Binding-site contacts:
Ligand atom FBK contacts residue VAL161 of chain 1.A at 3.6 Å.
Ligand atom OAI contacts residue SER162 of chain 1.A at 3.5 Å.
Ligand atom NAQ contacts residue ALA50 of chain 1.A at 3.6 Å.
Ligand atom OBI contacts residue ILE25 of chain 1.A at 3.6 Å (h-bond).
Ligand atom FBM contacts residue HIS143 of chain 1.A at 3.7 Å.
Ligand atom NAU contacts residue PHE164 of chain 1.A at 3.7 Å.
Ligand atom CAB contacts residue THR98 of chain 1.A at 3.6 Å.
Ligand atom CAR contacts residue ALA50 of chain 1.A at 3.5 Å (hydrophobic).
Ligand atom CAF contacts residue MET73 of chain 1.A at 3.7 Å (hydrophobic).
Ligand atom NAH contacts residue MET73 of chain 1.A at 3.4 Å (h-bond).
Ligand atom OAI contacts residue ASP163 of chain 1.A at 2.9 Å (salt-bridge).
Ligand atom CBG contacts residue ILE25 of chain 1.A at 3.2 Å (hydrophobic).
Ligand atom CAY contacts residue TYR100 of chain 1.A at 3.7 Å (hydrophobic).
Ligand atom NAZ contacts residue TYR100 of chain 1.A at 3.4 Å.
Ligand atom NAS contacts residue ALA50 of chain 1.A at 3.3 Å.
Ligand atom CAR contacts residue PHE164 of chain 1.A at 3.6 Å (hydrophobic).
Ligand atom CAY contacts residue LEU152 of chain 1.A at 3.5 Å (hydrophobic).
Ligand atom NAQ contacts residue THR98 of chain 1.A at 3.0 Å (h-bond).
Ligand atom CAV contacts residue PHE164 of chain 1.A at 3.4 Å (hydrophobic).
Ligand atom CAG contacts residue MET73 of chain 1.A at 3.6 Å (hydrophobic).
Ligand atom CAG contacts residue ASP163 of chain 1.A at 3.2 Å.
Ligand atom CAJ contacts residue GLU69 of chain 1.A at 3.6 Å.
Ligand atom CAM contacts residue TYR141 of chain 1.A at 3.5 Å (hydrophobic).
Ligand atom NAH contacts residue ASP163 of chain 1.A at 3.4 Å (salt-bridge).
Ligand atom CAK contacts residue ASP163 of chain 1.A at 3.5 Å.
Ligand atom NAZ contacts residue MET101 of chain 1.A at 2.9 Å (h-bond).
Ligand atom CAN contacts residue TYR141 of chain 1.A at 3.3 Å (hydrophobic).
Ligand atom CAC contacts residue THR98 of chain 1.A at 3.5 Å.
Ligand atom CBA contacts residue MET101 of chain 1.A at 3.4 Å (hydrophobic).
Ligand atom CAE contacts residue MET73 of chain 1.A at 3.6 Å (hydrophobic).
Ligand atom FBL contacts residue PHE76 of chain 1.A at 3.6 Å.
Ligand atom NBC contacts residue PHE164 of chain 1.A at 3.5 Å.
Ligand atom NAH contacts residue GLU69 of chain 1.A at 2.9 Å (salt-bridge).
Ligand atom CAF contacts residue GLU69 of chain 1.A at 3.2 Å.
Ligand atom CBA contacts residue TYR100 of chain 1.A at 3.5 Å (hydrophobic).
Ligand atom FBM contacts residue SER162 of chain 1.A at 3.2 Å.
Ligand atom NAW contacts residue PHE164 of chain 1.A at 3.4 Å.
Ligand atom FBL contacts residue LEU136 of chain 1.A at 3.7 Å.
Ligand atom FBK contacts residue ILE81 of chain 1.A at 3.4 Å.
Ligand atom CAO contacts residue GLU69 of chain 1.A at 3.3 Å.

Sequence of chain 1.A:
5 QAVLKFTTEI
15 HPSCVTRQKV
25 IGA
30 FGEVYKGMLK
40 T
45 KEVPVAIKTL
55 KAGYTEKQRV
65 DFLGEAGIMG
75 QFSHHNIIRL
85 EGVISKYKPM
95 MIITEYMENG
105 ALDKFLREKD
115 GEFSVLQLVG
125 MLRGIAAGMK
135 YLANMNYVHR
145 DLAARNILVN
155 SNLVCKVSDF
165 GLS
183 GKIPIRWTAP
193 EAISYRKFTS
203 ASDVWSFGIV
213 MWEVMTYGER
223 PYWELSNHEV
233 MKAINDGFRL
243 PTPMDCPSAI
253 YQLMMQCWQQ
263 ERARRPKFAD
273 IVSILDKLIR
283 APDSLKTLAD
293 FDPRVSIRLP

A protein and the small-molecule ligand that binds it are described below.
Small molecule (SMILES): Cc1ccc(C(=O)Nc2cccc(C(F)(F)F)c2)cc1Nc1nc(N2CCC[C@H](O)C2)nc(-n2ccnc2)n1